Binding-site contacts:
Ligand atom CG contacts residue ARG108 of chain 1.M at 3.6 Å.
Ligand atom CE2 contacts residue GOL1 of chain 1.W at 3.4 Å.
Ligand atom ND2 contacts residue SER69 of chain 1.M at 3.0 Å (h-bond).
Ligand atom OG contacts residue ASN142 of chain 1.H at 2.9 Å (h-bond).
Ligand atom CD2 contacts residue GOL1 of chain 1.W at 3.5 Å.
Ligand atom CG contacts residue LEU49 of chain 1.M at 3.3 Å (hydrophobic).
Ligand atom OG contacts residue ALA141 of chain 1.H at 3.2 Å (h-bond).
Ligand atom CB contacts residue SER69 of chain 1.M at 3.6 Å.
Ligand atom CB contacts residue ARG108 of chain 1.M at 3.7 Å.
Ligand atom CE1 contacts residue GOL1 of chain 1.W at 3.5 Å.
Ligand atom O contacts residue ASN109 of chain 1.M at 3.0 Å (h-bond).
Ligand atom O contacts residue ARG108 of chain 1.M at 3.6 Å.
Ligand atom CZ contacts residue GOL1 of chain 1.W at 3.4 Å.
Ligand atom N contacts residue TYR107 of chain 1.M at 3.5 Å (h-bond).
Ligand atom CD2 contacts residue TRP144 of chain 1.H at 3.6 Å (hydrophobic).
Ligand atom OD2 contacts residue ARG108 of chain 1.M at 3.3 Å (salt-bridge).
Ligand atom CZ contacts residue TRP103 of chain 1.M at 3.5 Å (hydrophobic).
Ligand atom OD2 contacts residue ALA70 of chain 1.M at 3.7 Å.
Ligand atom CG contacts residue ALA70 of chain 1.M at 3.5 Å (hydrophobic).
Ligand atom CB contacts residue ALA141 of chain 1.H at 3.1 Å (hydrophobic).
Ligand atom CD1 contacts residue TYR78 of chain 1.M at 3.7 Å (hydrophobic).
Ligand atom CG contacts residue SER69 of chain 1.M at 3.7 Å.
Ligand atom OD1 contacts residue ARG108 of chain 1.M at 2.8 Å (salt-bridge).
Ligand atom CG contacts residue TRP144 of chain 1.H at 3.7 Å (hydrophobic).
Ligand atom CD1 contacts residue TRP144 of chain 1.H at 3.6 Å (hydrophobic).
Ligand atom CD1 contacts residue SER69 of chain 1.M at 3.5 Å.
Ligand atom CG contacts residue SER76 of chain 1.M at 3.5 Å.
Ligand atom CB contacts residue LEU49 of chain 1.M at 3.5 Å (hydrophobic).
Ligand atom CE2 contacts residue TRP103 of chain 1.M at 3.6 Å (hydrophobic).
Ligand atom OG contacts residue TRP144 of chain 1.H at 2.8 Å (h-bond).
Ligand atom CB contacts residue TRP144 of chain 1.H at 3.6 Å (hydrophobic).
Ligand atom CD1 contacts residue GOL1 of chain 1.W at 3.7 Å.
Ligand atom OD2 contacts residue SER76 of chain 1.M at 3.6 Å.
Ligand atom OD1 contacts residue SER69 of chain 1.M at 2.8 Å (h-bond).
Ligand atom OD1 contacts residue SER76 of chain 1.M at 2.8 Å (h-bond).
Ligand atom OD1 contacts residue SER69 of chain 1.M at 3.5 Å (h-bond).
Ligand atom OD1 contacts residue LEU49 of chain 1.M at 3.5 Å (h-bond).
Ligand atom CG contacts residue GOL1 of chain 1.W at 3.7 Å.
Ligand atom CB contacts residue TRP144 of chain 1.H at 3.7 Å (hydrophobic).
Ligand atom ND2 contacts residue LEU49 of chain 1.M at 3.6 Å.

Sequence of chain 1.M:
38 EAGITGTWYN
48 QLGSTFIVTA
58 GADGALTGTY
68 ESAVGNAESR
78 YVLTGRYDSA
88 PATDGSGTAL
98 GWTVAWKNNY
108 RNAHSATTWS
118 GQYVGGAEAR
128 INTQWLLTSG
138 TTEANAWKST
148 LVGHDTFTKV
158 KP

A protein and the small-molecule ligand that binds it are described below.
Small molecule (SMILES): CC(C)C[C@H](NC(=O)[C@H](CC1=c2ccccc2=NC1)NC(=O)[C@H](CC(=O)O)NC(=O)[C@H](CC(=O)O)NC(=O)[C@H](Cc1ccccc1)NC(=O)[C@H](CO)NC(=O)[C@H](CC(N)=O)NC(=O)CN)C(=O)N[C@@H](C)C(=O)N[C@@H](CO)C(=O)N[C@@H](CCCCN)C(=O)NCC=O.N

Sequence of chain 1.H:
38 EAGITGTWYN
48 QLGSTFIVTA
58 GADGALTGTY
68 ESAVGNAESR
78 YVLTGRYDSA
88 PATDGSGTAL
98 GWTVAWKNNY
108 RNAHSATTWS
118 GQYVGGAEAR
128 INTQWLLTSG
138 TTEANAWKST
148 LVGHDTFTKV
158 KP